Binding-site contacts:
Ligand atom O10 contacts residue LEU197 of chain 1.A at 3.6 Å.
Ligand atom C6 contacts residue LEU197 of chain 1.A at 3.8 Å (hydrophobic).
Ligand atom N1 contacts residue HIS94 of chain 1.A at 3.2 Å (h-bond).
Ligand atom O2 contacts residue HIS94 of chain 1.A at 3.3 Å.
Ligand atom O10 contacts residue PRO201 of chain 1.A at 3.4 Å.
Ligand atom O2 contacts residue ZN1 of chain 1.B at 3.0 Å.
Ligand atom O1 contacts residue THR198 of chain 1.A at 2.9 Å (h-bond).
Ligand atom S contacts residue ZN1 of chain 1.B at 3.0 Å.
Ligand atom O1 contacts residue TRP208 of chain 1.A at 3.6 Å.
Ligand atom N1 contacts residue HIS96 of chain 1.A at 3.3 Å (h-bond).
Ligand atom O1 contacts residue LEU197 of chain 1.A at 3.3 Å.
Ligand atom C15 contacts residue VAL134 of chain 1.A at 3.8 Å (hydrophobic).
Ligand atom C2 contacts residue LEU197 of chain 1.A at 4.0 Å (hydrophobic).
Ligand atom C4 contacts residue HIS94 of chain 1.A at 4.0 Å.
Ligand atom O2 contacts residue VAL121 of chain 1.A at 3.9 Å.
Ligand atom O2 contacts residue HIS119 of chain 1.A at 3.4 Å (h-bond).
Ligand atom N1 contacts residue ZN1 of chain 1.B at 1.9 Å.
Ligand atom C12 contacts residue PHE130 of chain 1.A at 3.4 Å (hydrophobic).
Ligand atom C4 contacts residue LEU197 of chain 1.A at 3.8 Å (hydrophobic).
Ligand atom C1 contacts residue LEU197 of chain 1.A at 3.9 Å (hydrophobic).
Ligand atom C11 contacts residue PHE130 of chain 1.A at 3.9 Å (hydrophobic).
Ligand atom S contacts residue HIS94 of chain 1.A at 3.9 Å.
Ligand atom C10 contacts residue PHE130 of chain 1.A at 4.0 Å (hydrophobic).
Ligand atom C5 contacts residue HIS94 of chain 1.A at 4.0 Å.
Ligand atom C5 contacts residue LEU197 of chain 1.A at 3.8 Å (hydrophobic).
Ligand atom S contacts residue THR198 of chain 1.A at 3.9 Å.
Ligand atom C3 contacts residue THR199 of chain 1.A at 3.4 Å.
Ligand atom N1 contacts residue THR198 of chain 1.A at 2.9 Å (h-bond).
Ligand atom C14 contacts residue GLY131 of chain 1.A at 4.0 Å.
Ligand atom C5 contacts residue VAL121 of chain 1.A at 3.9 Å (hydrophobic).
Ligand atom N9 contacts residue PHE130 of chain 1.A at 3.9 Å.
Ligand atom C13 contacts residue PHE130 of chain 1.A at 3.9 Å (hydrophobic).
Ligand atom C2 contacts residue THR199 of chain 1.A at 3.4 Å.
Ligand atom C3 contacts residue LEU197 of chain 1.A at 4.0 Å (hydrophobic).
Ligand atom C2 contacts residue GOL1 of chain 1.F at 3.9 Å.
Ligand atom S contacts residue HIS119 of chain 1.A at 4.0 Å.
Ligand atom C8 contacts residue LEU197 of chain 1.A at 3.7 Å (hydrophobic).
Ligand atom C16 contacts residue VAL134 of chain 1.A at 3.9 Å (hydrophobic).
Ligand atom O2 contacts residue VAL142 of chain 1.A at 3.8 Å.
Ligand atom N1 contacts residue HIS119 of chain 1.A at 3.4 Å (h-bond).

A protein and the small-molecule ligand that binds it are described below.
Small molecule (SMILES): NS(=O)(=O)c1ccc(CCNC(=O)c2cccc(NC(=O)CN3CC(=O)O[Cu]OC(=O)C3)c2)cc1

Sequence of chain 1.A:
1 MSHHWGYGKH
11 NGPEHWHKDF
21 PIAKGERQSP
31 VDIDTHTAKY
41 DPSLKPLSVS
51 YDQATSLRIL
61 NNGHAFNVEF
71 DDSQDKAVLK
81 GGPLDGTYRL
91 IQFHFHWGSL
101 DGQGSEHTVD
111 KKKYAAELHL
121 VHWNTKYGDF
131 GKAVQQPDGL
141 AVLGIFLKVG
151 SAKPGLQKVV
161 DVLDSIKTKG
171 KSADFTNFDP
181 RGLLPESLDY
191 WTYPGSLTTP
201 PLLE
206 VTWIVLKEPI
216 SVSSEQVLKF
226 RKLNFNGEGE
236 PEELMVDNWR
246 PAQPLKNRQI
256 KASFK